Sequence of chain 1.A:
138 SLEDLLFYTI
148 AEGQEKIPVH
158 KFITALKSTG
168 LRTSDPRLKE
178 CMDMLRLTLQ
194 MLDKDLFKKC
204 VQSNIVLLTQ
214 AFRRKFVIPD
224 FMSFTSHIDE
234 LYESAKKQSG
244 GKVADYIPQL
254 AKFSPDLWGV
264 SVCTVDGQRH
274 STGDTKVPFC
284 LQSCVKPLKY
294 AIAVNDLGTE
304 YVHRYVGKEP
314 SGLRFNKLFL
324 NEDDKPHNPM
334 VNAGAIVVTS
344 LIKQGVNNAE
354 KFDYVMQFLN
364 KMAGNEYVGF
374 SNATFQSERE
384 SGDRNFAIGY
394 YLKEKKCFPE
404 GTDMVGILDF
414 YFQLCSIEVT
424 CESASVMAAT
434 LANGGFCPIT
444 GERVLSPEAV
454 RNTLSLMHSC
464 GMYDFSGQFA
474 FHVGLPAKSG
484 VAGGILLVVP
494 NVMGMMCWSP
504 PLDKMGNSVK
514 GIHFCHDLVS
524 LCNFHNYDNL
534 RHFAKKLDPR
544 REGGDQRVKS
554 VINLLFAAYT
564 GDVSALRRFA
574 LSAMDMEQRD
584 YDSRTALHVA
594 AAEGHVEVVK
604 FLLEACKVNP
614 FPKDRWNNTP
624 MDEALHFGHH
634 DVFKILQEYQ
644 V

Sequence of chain 1.B:
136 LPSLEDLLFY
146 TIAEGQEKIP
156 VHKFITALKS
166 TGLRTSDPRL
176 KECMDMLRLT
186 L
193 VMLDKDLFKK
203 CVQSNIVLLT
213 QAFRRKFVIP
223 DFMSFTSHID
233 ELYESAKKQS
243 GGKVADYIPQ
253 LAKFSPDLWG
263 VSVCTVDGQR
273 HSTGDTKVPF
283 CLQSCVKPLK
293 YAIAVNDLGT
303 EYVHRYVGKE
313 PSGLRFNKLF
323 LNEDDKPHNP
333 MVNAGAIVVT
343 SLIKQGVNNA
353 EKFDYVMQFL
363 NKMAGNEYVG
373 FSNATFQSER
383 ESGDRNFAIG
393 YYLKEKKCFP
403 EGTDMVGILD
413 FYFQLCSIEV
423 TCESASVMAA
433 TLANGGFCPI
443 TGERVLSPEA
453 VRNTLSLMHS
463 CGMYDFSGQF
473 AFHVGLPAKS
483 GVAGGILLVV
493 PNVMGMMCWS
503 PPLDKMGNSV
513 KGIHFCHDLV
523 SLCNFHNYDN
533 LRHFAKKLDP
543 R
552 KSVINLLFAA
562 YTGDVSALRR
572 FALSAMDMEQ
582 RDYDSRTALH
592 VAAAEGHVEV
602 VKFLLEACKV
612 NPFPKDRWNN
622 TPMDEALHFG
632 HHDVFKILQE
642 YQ

The protein below binds the small molecule below.
Small molecule (SMILES): CC1(C)CC(=O)c2cnc3ccc4ccccc4c3c2C1

Binding-site contacts:
Ligand atom C11 contacts residue HIS475 of chain 1.A at 4.2 Å.
Ligand atom O6 contacts residue THR302 of chain 1.B at 4.4 Å.
Ligand atom N9 contacts residue HIS475 of chain 1.A at 2.9 Å (h-bond).
Ligand atom C18 contacts residue HIS519 of chain 1.A at 4.4 Å.
Ligand atom C8 contacts residue HIS475 of chain 1.A at 2.5 Å.
Ligand atom C20 contacts residue HIS475 of chain 1.A at 3.6 Å.
Ligand atom C12 contacts residue HIS519 of chain 1.A at 3.7 Å.
Ligand atom C19 contacts residue HIS475 of chain 1.A at 4.0 Å.
Ligand atom O6 contacts residue LYS311 of chain 1.B at 3.9 Å.
Ligand atom C3 contacts residue GLN471 of chain 1.A at 3.7 Å.
Ligand atom C4 contacts residue LYS311 of chain 1.B at 3.4 Å.
Ligand atom C13 contacts residue HIS519 of chain 1.A at 3.9 Å.
Ligand atom O6 contacts residue GLU303 of chain 1.B at 4.2 Å.
Ligand atom O6 contacts residue HIS475 of chain 1.A at 3.6 Å.
Ligand atom C14 contacts residue HIS519 of chain 1.A at 3.8 Å.
Ligand atom C10 contacts residue HIS475 of chain 1.A at 3.5 Å.
Ligand atom C4 contacts residue HIS475 of chain 1.A at 3.9 Å.
Ligand atom C5 contacts residue HIS475 of chain 1.A at 3.2 Å.
Ligand atom C7 contacts residue HIS475 of chain 1.A at 2.8 Å.
Ligand atom C5 contacts residue LYS311 of chain 1.B at 3.9 Å.
Ligand atom C11 contacts residue HIS519 of chain 1.A at 4.1 Å.